Sequence of chain 1.A:
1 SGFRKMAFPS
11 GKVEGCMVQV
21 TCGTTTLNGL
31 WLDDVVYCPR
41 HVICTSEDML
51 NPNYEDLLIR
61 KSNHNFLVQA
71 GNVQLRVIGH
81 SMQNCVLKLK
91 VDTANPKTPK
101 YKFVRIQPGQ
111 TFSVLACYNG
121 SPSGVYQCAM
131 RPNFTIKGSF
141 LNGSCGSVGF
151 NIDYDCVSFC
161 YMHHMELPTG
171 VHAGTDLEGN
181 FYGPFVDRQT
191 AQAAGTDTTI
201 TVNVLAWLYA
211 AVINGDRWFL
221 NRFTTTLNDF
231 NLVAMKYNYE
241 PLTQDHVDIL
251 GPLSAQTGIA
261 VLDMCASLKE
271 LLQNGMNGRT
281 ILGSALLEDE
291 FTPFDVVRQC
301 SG

The protein below binds the small molecule below.
Small molecule (SMILES): O=C(Nc1cncc2cnccc12)[C@@H]1CCOc2ccc(Cl)cc21

Binding-site contacts:
Ligand atom C13 contacts residue LEU141 of chain 1.A at 3.7 Å (hydrophobic).
Ligand atom C12 contacts residue GLU166 of chain 1.A at 3.4 Å.
Ligand atom C3 contacts residue DMS1 of chain 1.E at 3.7 Å.
Ligand atom CL contacts residue HIS41 of chain 1.A at 3.4 Å.
Ligand atom C12 contacts residue ASN142 of chain 1.A at 3.6 Å.
Ligand atom C contacts residue HIS164 of chain 1.A at 3.8 Å.
Ligand atom C1 contacts residue MET165 of chain 1.A at 3.5 Å (hydrophobic).
Ligand atom CL contacts residue MET165 of chain 1.A at 3.7 Å.
Ligand atom C13 contacts residue ASN142 of chain 1.A at 3.9 Å.
Ligand atom C15 contacts residue CYS145 of chain 1.A at 3.7 Å (hydrophobic).
Ligand atom N1 contacts residue ASN142 of chain 1.A at 3.7 Å.
Ligand atom C17 contacts residue MET165 of chain 1.A at 3.4 Å (hydrophobic).
Ligand atom C1 contacts residue HIS164 of chain 1.A at 3.2 Å.
Ligand atom C13 contacts residue GLU166 of chain 1.A at 3.7 Å.
Ligand atom O contacts residue DMS1 of chain 1.E at 3.6 Å.
Ligand atom CL contacts residue ASP187 of chain 1.A at 3.3 Å.
Ligand atom C14 contacts residue GLU166 of chain 1.A at 3.5 Å.
Ligand atom N2 contacts residue SER144 of chain 1.A at 3.6 Å.
Ligand atom C contacts residue MET165 of chain 1.A at 3.5 Å (hydrophobic).
Ligand atom C14 contacts residue LEU141 of chain 1.A at 3.7 Å (hydrophobic).
Ligand atom N2 contacts residue GLU166 of chain 1.A at 3.7 Å.
Ligand atom O contacts residue GLN189 of chain 1.A at 2.9 Å (h-bond).
Ligand atom C16 contacts residue DMS1 of chain 1.E at 3.7 Å.
Ligand atom C4 contacts residue GLN189 of chain 1.A at 3.4 Å.
Ligand atom C16 contacts residue MET49 of chain 1.A at 3.8 Å (hydrophobic).
Ligand atom O1 contacts residue MET165 of chain 1.A at 3.2 Å.
Ligand atom C15 contacts residue HIS163 of chain 1.A at 3.4 Å.
Ligand atom C12 contacts residue PHE140 of chain 1.A at 3.5 Å (hydrophobic).
Ligand atom C14 contacts residue PHE140 of chain 1.A at 3.5 Å (hydrophobic).
Ligand atom C17 contacts residue MET49 of chain 1.A at 3.4 Å (hydrophobic).
Ligand atom O1 contacts residue GLU166 of chain 1.A at 2.9 Å (salt-bridge).
Ligand atom C12 contacts residue LEU141 of chain 1.A at 3.6 Å (hydrophobic).
Ligand atom N2 contacts residue HIS163 of chain 1.A at 2.7 Å (h-bond).
Ligand atom C contacts residue MET49 of chain 1.A at 3.7 Å (hydrophobic).
Ligand atom C14 contacts residue HIS163 of chain 1.A at 3.7 Å.
Ligand atom CL contacts residue HIS164 of chain 1.A at 3.6 Å.
Ligand atom C15 contacts residue GLU166 of chain 1.A at 3.6 Å.
Ligand atom C17 contacts residue ARG188 of chain 1.A at 3.8 Å.
Ligand atom C10 contacts residue ASN142 of chain 1.A at 3.8 Å.
Ligand atom C14 contacts residue SER144 of chain 1.A at 3.8 Å.

Sequence of chain 1.B:
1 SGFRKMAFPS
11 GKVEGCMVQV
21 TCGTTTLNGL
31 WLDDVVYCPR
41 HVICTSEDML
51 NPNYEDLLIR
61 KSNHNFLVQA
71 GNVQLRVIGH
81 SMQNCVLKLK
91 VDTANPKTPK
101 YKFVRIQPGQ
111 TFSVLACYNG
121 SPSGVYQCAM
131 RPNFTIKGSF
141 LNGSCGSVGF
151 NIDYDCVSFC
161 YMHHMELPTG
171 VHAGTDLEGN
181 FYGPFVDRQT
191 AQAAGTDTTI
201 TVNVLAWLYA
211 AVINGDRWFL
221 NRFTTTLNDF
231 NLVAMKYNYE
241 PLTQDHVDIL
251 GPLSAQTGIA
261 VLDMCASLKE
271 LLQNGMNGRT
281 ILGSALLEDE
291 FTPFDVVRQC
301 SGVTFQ